Sequence of chain 1.C:
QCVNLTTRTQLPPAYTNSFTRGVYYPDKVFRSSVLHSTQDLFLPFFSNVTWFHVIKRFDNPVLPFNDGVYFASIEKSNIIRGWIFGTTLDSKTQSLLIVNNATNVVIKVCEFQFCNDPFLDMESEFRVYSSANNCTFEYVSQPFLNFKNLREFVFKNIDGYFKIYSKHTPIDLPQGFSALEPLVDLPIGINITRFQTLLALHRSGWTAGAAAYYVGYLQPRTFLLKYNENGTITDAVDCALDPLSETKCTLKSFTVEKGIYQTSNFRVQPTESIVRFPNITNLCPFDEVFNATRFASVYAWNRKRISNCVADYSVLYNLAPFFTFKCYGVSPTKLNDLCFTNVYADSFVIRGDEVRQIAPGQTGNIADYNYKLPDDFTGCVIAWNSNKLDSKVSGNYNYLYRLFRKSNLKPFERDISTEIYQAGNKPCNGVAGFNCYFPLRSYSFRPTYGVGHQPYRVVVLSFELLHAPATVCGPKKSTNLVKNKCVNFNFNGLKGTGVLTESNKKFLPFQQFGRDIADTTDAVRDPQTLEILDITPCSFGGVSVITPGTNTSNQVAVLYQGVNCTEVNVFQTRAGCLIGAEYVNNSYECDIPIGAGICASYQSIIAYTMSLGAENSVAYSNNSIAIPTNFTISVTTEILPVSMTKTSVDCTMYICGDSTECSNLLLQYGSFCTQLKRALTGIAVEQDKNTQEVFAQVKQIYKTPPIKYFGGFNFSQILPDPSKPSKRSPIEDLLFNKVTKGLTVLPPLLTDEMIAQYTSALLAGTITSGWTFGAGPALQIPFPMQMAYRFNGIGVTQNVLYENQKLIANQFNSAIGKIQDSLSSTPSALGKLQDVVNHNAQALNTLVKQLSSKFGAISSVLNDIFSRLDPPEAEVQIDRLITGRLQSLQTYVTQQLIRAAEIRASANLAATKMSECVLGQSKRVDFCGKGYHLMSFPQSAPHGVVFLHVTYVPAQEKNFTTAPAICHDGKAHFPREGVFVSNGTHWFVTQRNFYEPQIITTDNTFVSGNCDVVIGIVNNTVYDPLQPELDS

Binding-site contacts:
Ligand atom C8 contacts residue ASN327 of chain 1.C at 4.4 Å.
Ligand atom C7 contacts residue ASN327 of chain 1.C at 3.3 Å.
Ligand atom N2 contacts residue ASN327 of chain 1.C at 2.8 Å (h-bond).
Ligand atom C1 contacts residue ASN327 of chain 1.C at 1.5 Å.
Ligand atom O5 contacts residue ASN327 of chain 1.C at 2.5 Å (h-bond).
Ligand atom C4 contacts residue LEU355 of chain 1.C at 4.5 Å (hydrophobic).
Ligand atom O7 contacts residue ASN327 of chain 1.C at 3.5 Å (h-bond).
Ligand atom C6 contacts residue LEU355 of chain 1.C at 4.2 Å (hydrophobic).
Ligand atom O6 contacts residue LEU355 of chain 1.C at 4.0 Å.
Ligand atom C5 contacts residue ASN327 of chain 1.C at 3.8 Å.
Ligand atom C6 contacts residue ASP323 of chain 1.C at 3.5 Å.
Ligand atom C2 contacts residue ASN327 of chain 1.C at 2.5 Å.
Ligand atom O6 contacts residue ASP323 of chain 1.C at 3.4 Å (salt-bridge).
Ligand atom C4 contacts residue ASN327 of chain 1.C at 4.3 Å.
Ligand atom C3 contacts residue ASN327 of chain 1.C at 3.8 Å.

The protein below binds the small molecule below.
Small molecule (SMILES): CC(=O)N[C@@H]1[C@@H](O)[C@H](O)[C@@H](CO)O[C@H]1O